Binding-site contacts:
Ligand atom C8 contacts residue SER120 of chain 2.D at 3.4 Å.
Ligand atom C5 contacts residue ASN122 of chain 2.D at 3.6 Å.
Ligand atom C3 contacts residue ASN122 of chain 2.D at 3.8 Å.
Ligand atom C7 contacts residue PHE121 of chain 2.D at 4.5 Å (hydrophobic).
Ligand atom C8 contacts residue GLN100 of chain 2.D at 3.7 Å.
Ligand atom O5 contacts residue ASN122 of chain 2.D at 2.3 Å (h-bond).
Ligand atom C7 contacts residue ASN122 of chain 2.D at 3.6 Å.
Ligand atom C8 contacts residue PHE121 of chain 2.D at 3.6 Å (hydrophobic).
Ligand atom C8 contacts residue LYS133 of chain 2.D at 3.9 Å.
Ligand atom N2 contacts residue LYS133 of chain 2.D at 4.4 Å.
Ligand atom O7 contacts residue ASN122 of chain 2.D at 3.9 Å.
Ligand atom N2 contacts residue ASN122 of chain 2.D at 2.9 Å (h-bond).
Ligand atom C8 contacts residue ASN122 of chain 2.D at 4.0 Å.
Ligand atom C4 contacts residue ASN122 of chain 2.D at 4.2 Å.
Ligand atom O7 contacts residue GLN100 of chain 2.D at 3.8 Å.
Ligand atom C1 contacts residue ASN122 of chain 2.D at 1.4 Å.
Ligand atom C2 contacts residue ASN122 of chain 2.D at 2.5 Å.
Ligand atom C7 contacts residue GLN100 of chain 2.D at 4.1 Å.
Ligand atom O7 contacts residue THR98 of chain 2.D at 4.3 Å.

The protein below binds the small molecule below.
Small molecule (SMILES): CC(=O)N[C@@H]1[C@@H](O)[C@H](O)[C@@H](CO)O[C@H]1O

Sequence of chain 2.D:
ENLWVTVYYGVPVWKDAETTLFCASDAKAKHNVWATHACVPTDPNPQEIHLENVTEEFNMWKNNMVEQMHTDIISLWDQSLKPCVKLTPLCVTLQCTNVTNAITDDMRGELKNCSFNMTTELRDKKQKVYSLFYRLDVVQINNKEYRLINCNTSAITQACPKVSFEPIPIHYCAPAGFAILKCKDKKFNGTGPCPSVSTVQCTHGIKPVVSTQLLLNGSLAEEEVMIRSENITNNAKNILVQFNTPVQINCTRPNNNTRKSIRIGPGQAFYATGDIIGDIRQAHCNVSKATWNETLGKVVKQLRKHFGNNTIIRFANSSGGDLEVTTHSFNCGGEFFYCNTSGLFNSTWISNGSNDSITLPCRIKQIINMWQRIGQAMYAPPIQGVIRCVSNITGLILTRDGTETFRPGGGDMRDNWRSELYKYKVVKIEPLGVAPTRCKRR